Binding-site contacts:
Ligand atom C21 contacts residue THR26 of chain 2.A at 3.3 Å.
Ligand atom C34 contacts residue HIS164 of chain 2.A at 3.2 Å.
Ligand atom C06 contacts residue SER144 of chain 2.A at 3.4 Å.
Ligand atom O09 contacts residue CYS145 of chain 2.A at 3.0 Å (h-bond).
Ligand atom F31 contacts residue HIS41 of chain 2.A at 3.5 Å.
Ligand atom O09 contacts residue SER144 of chain 2.A at 3.1 Å (h-bond).
Ligand atom C21 contacts residue THR25 of chain 2.A at 3.6 Å.
Ligand atom C20 contacts residue THR25 of chain 2.A at 3.6 Å.
Ligand atom F31 contacts residue ARG188 of chain 2.A at 3.6 Å.
Ligand atom C03 contacts residue PHE140 of chain 2.A at 3.1 Å (hydrophobic).
Ligand atom O36 contacts residue HIS164 of chain 2.A at 3.4 Å (h-bond).
Ligand atom C08 contacts residue CYS145 of chain 2.A at 3.6 Å (hydrophobic).
Ligand atom O36 contacts residue GLU166 of chain 2.A at 3.3 Å (salt-bridge).
Ligand atom N02 contacts residue GLU166 of chain 2.A at 3.6 Å (salt-bridge).
Ligand atom C29 contacts residue ARG188 of chain 2.A at 3.5 Å.
Ligand atom C20 contacts residue THR26 of chain 2.A at 3.5 Å.
Ligand atom O09 contacts residue GLY143 of chain 2.A at 3.0 Å (h-bond).
Ligand atom N37 contacts residue LEU141 of chain 2.A at 3.6 Å.
Ligand atom C05 contacts residue SER144 of chain 2.A at 3.4 Å.
Ligand atom C32 contacts residue HIS164 of chain 2.A at 3.4 Å.
Ligand atom O36 contacts residue MET165 of chain 2.A at 3.0 Å.
Ligand atom C01 contacts residue GLU166 of chain 2.A at 3.5 Å.
Ligand atom CL2 contacts residue CYS145 of chain 2.A at 3.5 Å.
Ligand atom F31 contacts residue ASP187 of chain 2.A at 3.0 Å.
Ligand atom N04 contacts residue HIS163 of chain 2.A at 3.1 Å (h-bond).
Ligand atom C03 contacts residue GLU166 of chain 2.A at 3.0 Å.
Ligand atom F28 contacts residue GLN189 of chain 2.A at 3.1 Å.
Ligand atom C32 contacts residue HIS41 of chain 2.A at 3.4 Å.
Ligand atom N19 contacts residue THR25 of chain 2.A at 3.6 Å.
Ligand atom N04 contacts residue PHE140 of chain 2.A at 3.4 Å.
Ligand atom N19 contacts residue THR26 of chain 2.A at 3.1 Å (h-bond).
Ligand atom C18 contacts residue THR24 of chain 2.A at 3.0 Å.
Ligand atom N04 contacts residue SER144 of chain 2.A at 3.3 Å (h-bond).
Ligand atom C06 contacts residue HIS163 of chain 2.A at 3.5 Å.
Ligand atom F33 contacts residue CYS145 of chain 2.A at 3.5 Å.
Ligand atom C35 contacts residue HIS164 of chain 2.A at 3.5 Å.
Ligand atom C34 contacts residue HIS41 of chain 2.A at 3.6 Å.
Ligand atom F33 contacts residue HIS41 of chain 2.A at 3.4 Å.
Ligand atom C01 contacts residue ASN142 of chain 2.A at 3.5 Å.
Ligand atom F33 contacts residue HIS164 of chain 2.A at 3.3 Å.

Sequence of chain 1.A:
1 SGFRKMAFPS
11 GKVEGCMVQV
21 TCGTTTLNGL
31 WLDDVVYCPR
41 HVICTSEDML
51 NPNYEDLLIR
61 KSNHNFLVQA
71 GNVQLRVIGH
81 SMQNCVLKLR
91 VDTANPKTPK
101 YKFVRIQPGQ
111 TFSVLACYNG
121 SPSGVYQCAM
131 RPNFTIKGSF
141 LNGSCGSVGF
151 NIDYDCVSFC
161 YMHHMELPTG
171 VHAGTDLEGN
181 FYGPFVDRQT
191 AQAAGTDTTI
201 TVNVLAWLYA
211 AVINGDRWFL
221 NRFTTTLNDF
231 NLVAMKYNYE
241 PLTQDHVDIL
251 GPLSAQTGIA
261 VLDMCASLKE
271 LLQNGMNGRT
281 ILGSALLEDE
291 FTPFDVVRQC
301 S

A protein and the small-molecule ligand that binds it are described below.
Small molecule (SMILES): Cn1cnc(Cn2c(=O)nc(Nc3cc4cn(C)nc4cc3Cl)n(Cc3cc(F)c(F)cc3F)c2=O)n1

Sequence of chain 2.A:
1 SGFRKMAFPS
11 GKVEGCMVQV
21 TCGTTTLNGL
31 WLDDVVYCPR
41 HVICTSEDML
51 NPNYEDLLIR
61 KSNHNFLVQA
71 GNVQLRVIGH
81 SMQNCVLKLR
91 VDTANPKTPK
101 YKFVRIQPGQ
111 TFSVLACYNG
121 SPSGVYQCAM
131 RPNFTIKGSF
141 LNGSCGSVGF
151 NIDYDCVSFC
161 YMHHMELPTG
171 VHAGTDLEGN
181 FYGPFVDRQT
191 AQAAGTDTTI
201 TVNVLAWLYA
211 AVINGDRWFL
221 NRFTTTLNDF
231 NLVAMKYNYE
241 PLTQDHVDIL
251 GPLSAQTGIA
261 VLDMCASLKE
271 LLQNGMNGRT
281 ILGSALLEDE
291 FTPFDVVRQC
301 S